Sequence of chain 1.C:
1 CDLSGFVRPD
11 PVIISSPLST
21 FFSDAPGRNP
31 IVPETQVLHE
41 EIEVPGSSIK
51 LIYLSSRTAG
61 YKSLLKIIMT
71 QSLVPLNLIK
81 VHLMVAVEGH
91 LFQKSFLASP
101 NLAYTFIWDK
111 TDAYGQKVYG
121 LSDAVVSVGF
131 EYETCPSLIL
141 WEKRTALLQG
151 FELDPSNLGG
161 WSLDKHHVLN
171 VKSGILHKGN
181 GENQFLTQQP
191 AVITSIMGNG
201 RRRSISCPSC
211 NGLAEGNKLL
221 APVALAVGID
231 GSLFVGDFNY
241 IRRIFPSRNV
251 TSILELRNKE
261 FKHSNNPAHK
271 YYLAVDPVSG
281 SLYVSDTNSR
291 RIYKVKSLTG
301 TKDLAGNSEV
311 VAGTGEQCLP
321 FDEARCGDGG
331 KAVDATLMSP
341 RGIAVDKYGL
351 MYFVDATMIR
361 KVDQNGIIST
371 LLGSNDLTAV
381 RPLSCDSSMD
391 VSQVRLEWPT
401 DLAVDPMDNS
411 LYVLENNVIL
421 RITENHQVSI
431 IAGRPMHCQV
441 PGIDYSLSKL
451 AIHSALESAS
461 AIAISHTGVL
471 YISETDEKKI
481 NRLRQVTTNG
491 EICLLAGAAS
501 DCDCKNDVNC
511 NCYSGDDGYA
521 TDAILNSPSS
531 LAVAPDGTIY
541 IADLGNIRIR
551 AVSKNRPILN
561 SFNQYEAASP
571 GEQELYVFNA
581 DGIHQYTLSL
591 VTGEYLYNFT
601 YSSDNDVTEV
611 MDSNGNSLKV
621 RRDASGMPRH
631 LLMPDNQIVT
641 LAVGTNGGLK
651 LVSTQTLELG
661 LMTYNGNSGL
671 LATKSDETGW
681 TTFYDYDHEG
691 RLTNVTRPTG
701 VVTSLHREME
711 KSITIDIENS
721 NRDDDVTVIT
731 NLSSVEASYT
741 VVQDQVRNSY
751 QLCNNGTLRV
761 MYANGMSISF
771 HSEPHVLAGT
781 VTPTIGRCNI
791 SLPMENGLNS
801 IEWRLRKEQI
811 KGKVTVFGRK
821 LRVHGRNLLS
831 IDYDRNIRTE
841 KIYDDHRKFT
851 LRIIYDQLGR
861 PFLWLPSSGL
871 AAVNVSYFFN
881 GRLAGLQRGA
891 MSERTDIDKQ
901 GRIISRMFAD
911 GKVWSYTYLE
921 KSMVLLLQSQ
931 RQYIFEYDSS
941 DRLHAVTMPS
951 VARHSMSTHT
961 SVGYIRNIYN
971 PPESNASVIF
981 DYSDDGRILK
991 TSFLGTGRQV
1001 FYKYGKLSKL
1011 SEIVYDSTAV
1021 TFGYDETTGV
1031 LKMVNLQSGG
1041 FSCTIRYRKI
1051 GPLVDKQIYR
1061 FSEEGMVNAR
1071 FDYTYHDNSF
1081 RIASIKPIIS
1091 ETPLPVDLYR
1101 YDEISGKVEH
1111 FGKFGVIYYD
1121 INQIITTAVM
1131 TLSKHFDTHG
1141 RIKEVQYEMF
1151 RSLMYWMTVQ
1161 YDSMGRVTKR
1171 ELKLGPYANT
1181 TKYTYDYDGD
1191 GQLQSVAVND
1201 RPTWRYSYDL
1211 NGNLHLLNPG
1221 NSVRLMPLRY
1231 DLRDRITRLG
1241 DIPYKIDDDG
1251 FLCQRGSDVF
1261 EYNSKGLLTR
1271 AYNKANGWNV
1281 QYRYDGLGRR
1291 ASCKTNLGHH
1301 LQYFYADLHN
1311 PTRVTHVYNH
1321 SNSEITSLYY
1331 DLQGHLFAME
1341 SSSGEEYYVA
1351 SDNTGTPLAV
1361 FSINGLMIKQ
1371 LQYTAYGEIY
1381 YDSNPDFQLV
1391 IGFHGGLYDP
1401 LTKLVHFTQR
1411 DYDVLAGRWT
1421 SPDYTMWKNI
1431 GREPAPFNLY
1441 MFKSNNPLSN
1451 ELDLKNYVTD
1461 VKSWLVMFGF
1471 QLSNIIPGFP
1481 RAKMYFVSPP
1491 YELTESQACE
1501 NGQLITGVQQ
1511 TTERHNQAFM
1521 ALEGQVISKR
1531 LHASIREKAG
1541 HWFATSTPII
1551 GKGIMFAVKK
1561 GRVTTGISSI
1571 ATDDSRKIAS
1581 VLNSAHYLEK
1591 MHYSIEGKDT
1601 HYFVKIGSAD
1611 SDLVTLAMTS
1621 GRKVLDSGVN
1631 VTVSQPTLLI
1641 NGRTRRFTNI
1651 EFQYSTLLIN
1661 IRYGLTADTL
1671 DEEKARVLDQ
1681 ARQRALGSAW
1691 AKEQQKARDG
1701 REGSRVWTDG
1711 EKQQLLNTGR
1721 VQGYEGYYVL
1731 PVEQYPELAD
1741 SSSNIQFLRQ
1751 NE

This small molecule binds to this protein.
Small molecule (SMILES): CC(=O)N[C@H]1[C@H](O[C@H]2[C@H](O)[C@@H](NC(C)=O)CO[C@@H]2CO)O[C@H](CO)[C@@H](O)[C@@H]1O

Binding-site contacts:
Ligand atom N2 contacts residue GLY1628 of chain 1.C at 4.0 Å.
Ligand atom C8 contacts residue SER1655 of chain 1.C at 3.9 Å.
Ligand atom C7 contacts residue GLY1628 of chain 1.C at 4.2 Å.
Ligand atom C7 contacts residue SER1655 of chain 1.C at 3.8 Å.
Ligand atom N2 contacts residue GLN1653 of chain 1.C at 4.2 Å.
Ligand atom O6 contacts residue ARG1622 of chain 1.C at 4.4 Å.
Ligand atom C4 contacts residue ASN1630 of chain 1.C at 4.2 Å.
Ligand atom O7 contacts residue ASN1630 of chain 1.C at 4.1 Å.
Ligand atom C6 contacts residue ARG1622 of chain 1.C at 3.7 Å.
Ligand atom O5 contacts residue ASN1630 of chain 1.C at 2.3 Å (h-bond).
Ligand atom C1 contacts residue GLN1653 of chain 1.C at 3.9 Å.
Ligand atom N2 contacts residue ASN1630 of chain 1.C at 3.0 Å (h-bond).
Ligand atom C7 contacts residue ASN1630 of chain 1.C at 3.9 Å.
Ligand atom C8 contacts residue GLY1628 of chain 1.C at 3.8 Å.
Ligand atom C2 contacts residue ASN1630 of chain 1.C at 2.5 Å.
Ligand atom C1 contacts residue ARG1622 of chain 1.C at 3.5 Å.
Ligand atom O7 contacts residue TYR1654 of chain 1.C at 3.9 Å.
Ligand atom C3 contacts residue ASN1630 of chain 1.C at 3.8 Å.
Ligand atom C7 contacts residue TYR1654 of chain 1.C at 4.3 Å (hydrophobic).
Ligand atom C5 contacts residue ASN1630 of chain 1.C at 3.6 Å.
Ligand atom C2 contacts residue GLN1653 of chain 1.C at 3.9 Å.
Ligand atom C7 contacts residue GLN1653 of chain 1.C at 4.0 Å.
Ligand atom C5 contacts residue ARG1622 of chain 1.C at 3.6 Å.
Ligand atom O5 contacts residue ARG1622 of chain 1.C at 3.2 Å (salt-bridge).
Ligand atom O5 contacts residue GLN1653 of chain 1.C at 4.3 Å.
Ligand atom C8 contacts residue TYR1654 of chain 1.C at 3.7 Å (hydrophobic).
Ligand atom O7 contacts residue GLN1653 of chain 1.C at 2.9 Å (h-bond).
Ligand atom O7 contacts residue SER1655 of chain 1.C at 2.9 Å (h-bond).
Ligand atom C1 contacts residue ASN1630 of chain 1.C at 1.4 Å.